Sequence of chain 35.C:
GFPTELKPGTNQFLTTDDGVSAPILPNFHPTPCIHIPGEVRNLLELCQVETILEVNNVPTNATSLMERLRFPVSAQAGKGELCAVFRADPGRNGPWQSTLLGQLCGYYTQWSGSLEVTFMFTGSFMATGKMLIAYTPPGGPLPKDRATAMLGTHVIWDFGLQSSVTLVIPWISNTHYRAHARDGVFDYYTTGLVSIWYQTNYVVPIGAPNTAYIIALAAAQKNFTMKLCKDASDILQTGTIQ

Sequence of chain 31.C:
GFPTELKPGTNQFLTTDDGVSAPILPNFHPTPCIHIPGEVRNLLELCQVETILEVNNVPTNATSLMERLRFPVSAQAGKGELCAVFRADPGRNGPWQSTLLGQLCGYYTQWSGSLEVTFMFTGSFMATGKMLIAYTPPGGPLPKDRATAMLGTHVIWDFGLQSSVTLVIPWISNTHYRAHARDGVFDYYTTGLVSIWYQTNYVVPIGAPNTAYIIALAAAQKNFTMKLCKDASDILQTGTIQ

Binding-site contacts:
Ligand atom CAO contacts residue ILE111 of chain 35.A at 3.8 Å (hydrophobic).
Ligand atom CAM contacts residue PHE155 of chain 35.A at 3.8 Å (hydrophobic).
Ligand atom CAK contacts residue PHE135 of chain 35.A at 3.7 Å (hydrophobic).
Ligand atom CAN contacts residue ILE111 of chain 35.A at 3.6 Å (hydrophobic).
Ligand atom CAI contacts residue VAL192 of chain 35.A at 3.8 Å (hydrophobic).
Ligand atom CAS contacts residue ASN228 of chain 35.A at 3.8 Å.
Ligand atom NBD contacts residue ASN228 of chain 35.A at 3.9 Å.
Ligand atom CAF contacts residue ASP112 of chain 35.A at 3.6 Å.
Ligand atom CAA contacts residue SER178 of chain 35.A at 3.5 Å.
Ligand atom CAM contacts residue PRO177 of chain 35.A at 3.7 Å (hydrophobic).
Ligand atom CAA contacts residue PRO177 of chain 35.A at 3.2 Å (hydrophobic).
Ligand atom CAX contacts residue TRP203 of chain 35.A at 3.5 Å (hydrophobic).
Ligand atom CAE contacts residue ASN228 of chain 35.A at 3.4 Å.
Ligand atom CAA contacts residue TYR153 of chain 35.A at 3.9 Å (hydrophobic).
Ligand atom CAG contacts residue GLN202 of chain 35.A at 3.4 Å.
Ligand atom CAS contacts residue TRP203 of chain 35.A at 3.4 Å (hydrophobic).
Ligand atom CBA contacts residue ASN228 of chain 35.A at 3.7 Å.
Ligand atom CAH contacts residue ASP112 of chain 35.A at 3.4 Å.
Ligand atom CAH contacts residue THR114 of chain 35.A at 3.8 Å.
Ligand atom NBD contacts residue TRP203 of chain 35.A at 3.2 Å.
Ligand atom CAD contacts residue PHE137 of chain 35.A at 3.8 Å (hydrophobic).
Ligand atom CAE contacts residue GLN202 of chain 35.A at 3.4 Å.
Ligand atom CAJ contacts residue PHE155 of chain 35.A at 3.7 Å (hydrophobic).
Ligand atom NAT contacts residue PHE155 of chain 35.A at 3.9 Å.
Ligand atom OAC contacts residue ILE113 of chain 35.A at 3.3 Å (h-bond).
Ligand atom CAJ contacts residue ILE24 of chain 35.C at 3.9 Å (hydrophobic).
Ligand atom NBC contacts residue TRP203 of chain 35.A at 3.8 Å.
Ligand atom CAL contacts residue PHE155 of chain 35.A at 3.7 Å (hydrophobic).
Ligand atom CAS contacts residue TYR201 of chain 35.A at 3.6 Å (hydrophobic).
Ligand atom CAG contacts residue ASN228 of chain 35.A at 3.2 Å.
Ligand atom CAN contacts residue PHE135 of chain 35.A at 3.7 Å (hydrophobic).
Ligand atom CAF contacts residue THR114 of chain 35.A at 3.6 Å.
Ligand atom OAC contacts residue TRP203 of chain 35.A at 3.9 Å.
Ligand atom CAI contacts residue PHE135 of chain 35.A at 3.7 Å (hydrophobic).
Ligand atom CAG contacts residue TRP203 of chain 35.A at 3.7 Å (hydrophobic).
Ligand atom CBA contacts residue TRP203 of chain 35.A at 3.5 Å (hydrophobic).
Ligand atom OAC contacts residue ASP112 of chain 35.A at 3.7 Å.
Ligand atom CAR contacts residue TYR201 of chain 35.A at 3.4 Å (hydrophobic).
Ligand atom OAW contacts residue MET195 of chain 35.A at 3.2 Å.
Ligand atom CAA contacts residue VAL179 of chain 35.A at 3.4 Å (hydrophobic).

Sequence of chain 35.A:
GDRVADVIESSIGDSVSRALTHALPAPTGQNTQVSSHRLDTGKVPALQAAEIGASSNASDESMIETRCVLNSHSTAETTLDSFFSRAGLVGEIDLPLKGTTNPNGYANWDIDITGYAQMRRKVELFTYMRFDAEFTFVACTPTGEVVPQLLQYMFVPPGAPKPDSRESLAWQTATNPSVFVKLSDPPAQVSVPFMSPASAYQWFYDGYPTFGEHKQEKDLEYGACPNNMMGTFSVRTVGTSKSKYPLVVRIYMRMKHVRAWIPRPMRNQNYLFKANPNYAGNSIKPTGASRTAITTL

A protein and the small-molecule ligand that binds it are described below.
Small molecule (SMILES): CCO/N=C/c1ccc(OCC[C@@H](C)CCN2CCN(c3ccncc3)C2=O)cc1